Sequence of chain 1.C:
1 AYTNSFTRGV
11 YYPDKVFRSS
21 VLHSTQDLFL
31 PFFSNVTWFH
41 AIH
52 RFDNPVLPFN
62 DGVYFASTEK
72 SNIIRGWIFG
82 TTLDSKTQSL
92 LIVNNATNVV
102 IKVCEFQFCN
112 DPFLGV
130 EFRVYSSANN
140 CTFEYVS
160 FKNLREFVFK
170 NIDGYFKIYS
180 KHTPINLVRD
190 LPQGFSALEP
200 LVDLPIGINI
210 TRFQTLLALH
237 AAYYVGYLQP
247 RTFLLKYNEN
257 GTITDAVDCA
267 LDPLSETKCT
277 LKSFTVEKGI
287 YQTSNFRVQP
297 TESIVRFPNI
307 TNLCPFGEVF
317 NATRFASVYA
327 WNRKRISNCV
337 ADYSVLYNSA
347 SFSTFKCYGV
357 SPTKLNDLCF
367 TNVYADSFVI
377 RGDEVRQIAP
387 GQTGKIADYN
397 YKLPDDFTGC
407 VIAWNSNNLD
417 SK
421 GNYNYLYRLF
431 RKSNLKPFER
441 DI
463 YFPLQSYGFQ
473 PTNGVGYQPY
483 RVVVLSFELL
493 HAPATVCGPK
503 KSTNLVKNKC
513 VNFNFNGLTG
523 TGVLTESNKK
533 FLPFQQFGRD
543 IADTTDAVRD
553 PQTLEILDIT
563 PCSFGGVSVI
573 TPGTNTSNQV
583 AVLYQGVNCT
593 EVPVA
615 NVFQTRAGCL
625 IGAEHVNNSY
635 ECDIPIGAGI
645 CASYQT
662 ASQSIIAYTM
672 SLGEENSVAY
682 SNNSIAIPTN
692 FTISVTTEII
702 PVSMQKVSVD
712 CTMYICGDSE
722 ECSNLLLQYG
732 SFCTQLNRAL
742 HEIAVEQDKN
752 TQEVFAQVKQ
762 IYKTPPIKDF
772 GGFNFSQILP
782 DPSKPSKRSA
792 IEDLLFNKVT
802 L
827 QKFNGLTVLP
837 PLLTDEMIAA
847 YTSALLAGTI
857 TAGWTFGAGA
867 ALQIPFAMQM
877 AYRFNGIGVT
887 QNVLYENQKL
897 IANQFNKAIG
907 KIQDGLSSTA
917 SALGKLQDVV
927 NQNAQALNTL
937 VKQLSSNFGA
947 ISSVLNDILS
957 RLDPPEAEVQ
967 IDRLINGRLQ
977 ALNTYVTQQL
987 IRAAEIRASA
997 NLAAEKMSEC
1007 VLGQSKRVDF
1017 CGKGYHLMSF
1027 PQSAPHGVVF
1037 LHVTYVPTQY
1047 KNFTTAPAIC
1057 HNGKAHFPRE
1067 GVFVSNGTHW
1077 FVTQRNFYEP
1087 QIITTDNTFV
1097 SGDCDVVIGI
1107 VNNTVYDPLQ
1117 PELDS

The small molecule below binds the protein below.
Small molecule (SMILES): CC(=O)N[C@H]1[C@H](O[C@H]2[C@H](O)[C@@H](NC(C)=O)CO[C@@H]2CO)O[C@H](CO)[C@@H](O)[C@@H]1O

Binding-site contacts:
Ligand atom C1 contacts residue THR592 of chain 1.C at 3.5 Å.
Ligand atom C4 contacts residue ASN590 of chain 1.C at 4.2 Å.
Ligand atom O5 contacts residue THR592 of chain 1.C at 3.5 Å.
Ligand atom C2 contacts residue THR592 of chain 1.C at 3.5 Å.
Ligand atom C8 contacts residue THR592 of chain 1.C at 4.3 Å.
Ligand atom C3 contacts residue ASN590 of chain 1.C at 3.8 Å.
Ligand atom O7 contacts residue THR592 of chain 1.C at 2.3 Å (h-bond).
Ligand atom C8 contacts residue ASN590 of chain 1.C at 4.4 Å.
Ligand atom O7 contacts residue ASN590 of chain 1.C at 3.5 Å (h-bond).
Ligand atom C5 contacts residue ASN590 of chain 1.C at 3.7 Å.
Ligand atom C1 contacts residue ASN590 of chain 1.C at 1.4 Å.
Ligand atom O5 contacts residue ASN590 of chain 1.C at 2.4 Å (h-bond).
Ligand atom C2 contacts residue ASN590 of chain 1.C at 2.5 Å.
Ligand atom C7 contacts residue THR592 of chain 1.C at 3.2 Å.
Ligand atom C7 contacts residue ASN590 of chain 1.C at 3.4 Å.
Ligand atom N2 contacts residue THR592 of chain 1.C at 3.7 Å.
Ligand atom N2 contacts residue ASN590 of chain 1.C at 2.9 Å (h-bond).